Binding-site contacts:
Ligand atom C16 contacts residue VAL20 of chain 1.A at 4.2 Å (hydrophobic).
Ligand atom C contacts residue VAL9 of chain 1.A at 3.8 Å (hydrophobic).
Ligand atom C8 contacts residue ALA62 of chain 1.A at 3.4 Å (hydrophobic).
Ligand atom C2 contacts residue PHE95 of chain 1.A at 4.2 Å (hydrophobic).
Ligand atom C15 contacts residue VAL22 of chain 1.A at 3.7 Å (hydrophobic).
Ligand atom C3 contacts residue PHE95 of chain 1.A at 4.1 Å (hydrophobic).
Ligand atom C17 contacts residue LEU25 of chain 1.A at 3.7 Å (hydrophobic).
Ligand atom O contacts residue ILE53 of chain 1.A at 3.7 Å.
Ligand atom C16 contacts residue MET51 of chain 1.A at 3.8 Å (hydrophobic).
Ligand atom C contacts residue LEU37 of chain 1.A at 4.1 Å (hydrophobic).
Ligand atom C5 contacts residue PHE95 of chain 1.A at 4.2 Å (hydrophobic).
Ligand atom C2 contacts residue VAL32 of chain 1.A at 3.9 Å (hydrophobic).
Ligand atom C16 contacts residue VAL109 of chain 1.A at 4.0 Å (hydrophobic).
Ligand atom C10 contacts residue PHE95 of chain 1.A at 4.1 Å (hydrophobic).
Ligand atom C13 contacts residue LEU28 of chain 1.A at 4.2 Å (hydrophobic).
Ligand atom C6 contacts residue ALA62 of chain 1.A at 4.2 Å (hydrophobic).
Ligand atom C contacts residue PRO34 of chain 1.A at 4.0 Å (hydrophobic).
Ligand atom C4 contacts residue PHE95 of chain 1.A at 4.0 Å (hydrophobic).
Ligand atom C15 contacts residue VAL109 of chain 1.A at 3.9 Å (hydrophobic).
Ligand atom C10 contacts residue LEU28 of chain 1.A at 3.6 Å (hydrophobic).
Ligand atom C17 contacts residue VAL22 of chain 1.A at 4.2 Å (hydrophobic).
Ligand atom C6 contacts residue ALA47 of chain 1.A at 4.1 Å (hydrophobic).
Ligand atom C13 contacts residue MET18 of chain 1.A at 3.9 Å (hydrophobic).
Ligand atom C17 contacts residue VAL109 of chain 1.A at 3.8 Å (hydrophobic).
Ligand atom C1 contacts residue VAL81 of chain 1.A at 4.1 Å (hydrophobic).
Ligand atom C12 contacts residue VAL60 of chain 1.A at 3.9 Å (hydrophobic).
Ligand atom C4 contacts residue LEU64 of chain 1.A at 4.2 Å (hydrophobic).
Ligand atom C12 contacts residue MET18 of chain 1.A at 3.3 Å (hydrophobic).
Ligand atom C18 contacts residue ASP21 of chain 1.A at 4.2 Å.
Ligand atom C14 contacts residue MET51 of chain 1.A at 3.7 Å (hydrophobic).
Ligand atom C contacts residue TYR93 of chain 1.A at 3.9 Å (hydrophobic).
Ligand atom C11 contacts residue LEU111 of chain 1.A at 4.0 Å (hydrophobic).
Ligand atom C17 contacts residue ASP21 of chain 1.A at 4.1 Å.
Ligand atom C14 contacts residue VAL20 of chain 1.A at 3.9 Å (hydrophobic).
Ligand atom C18 contacts residue ILE53 of chain 1.A at 3.8 Å (hydrophobic).
Ligand atom O1 contacts residue ILE53 of chain 1.A at 3.0 Å.
Ligand atom C10 contacts residue MET18 of chain 1.A at 4.2 Å (hydrophobic).
Ligand atom C15 contacts residue VAL20 of chain 1.A at 3.7 Å (hydrophobic).
Ligand atom O1 contacts residue VAL20 of chain 1.A at 4.1 Å.
Ligand atom C5 contacts residue LEU64 of chain 1.A at 4.2 Å (hydrophobic).

The protein below binds the small molecule below.
Small molecule (SMILES): CCC/C=C/C[C@H]1C[C@H]1CCCCCCCCCC(=O)O

Sequence of chain 1.A:
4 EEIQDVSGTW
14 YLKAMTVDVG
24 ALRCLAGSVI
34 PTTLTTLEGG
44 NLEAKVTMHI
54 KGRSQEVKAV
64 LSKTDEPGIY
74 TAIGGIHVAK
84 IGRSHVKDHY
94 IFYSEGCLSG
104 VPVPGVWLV